Sequence of chain 1.A:
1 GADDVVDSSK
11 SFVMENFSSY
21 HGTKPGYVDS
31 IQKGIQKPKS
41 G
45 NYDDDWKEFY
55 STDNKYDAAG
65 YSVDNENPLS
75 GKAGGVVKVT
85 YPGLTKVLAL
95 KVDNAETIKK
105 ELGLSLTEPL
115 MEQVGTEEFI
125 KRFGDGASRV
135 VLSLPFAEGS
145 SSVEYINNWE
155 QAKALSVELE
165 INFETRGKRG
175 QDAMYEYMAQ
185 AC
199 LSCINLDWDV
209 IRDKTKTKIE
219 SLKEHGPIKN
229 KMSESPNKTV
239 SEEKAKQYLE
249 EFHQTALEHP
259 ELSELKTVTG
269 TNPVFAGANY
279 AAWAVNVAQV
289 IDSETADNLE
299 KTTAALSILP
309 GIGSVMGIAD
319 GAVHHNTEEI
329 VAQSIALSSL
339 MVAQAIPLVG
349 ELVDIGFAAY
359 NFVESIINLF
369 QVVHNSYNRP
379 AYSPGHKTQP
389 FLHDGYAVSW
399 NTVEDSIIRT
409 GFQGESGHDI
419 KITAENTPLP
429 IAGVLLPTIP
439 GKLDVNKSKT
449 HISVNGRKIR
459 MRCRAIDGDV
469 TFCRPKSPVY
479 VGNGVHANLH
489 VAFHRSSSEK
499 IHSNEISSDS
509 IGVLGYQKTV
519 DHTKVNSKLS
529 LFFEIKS

Binding-site contacts:
Ligand atom O contacts residue CYS201 of chain 1.A at 3.6 Å.
Ligand atom CM2 contacts residue CYS201 of chain 1.A at 3.1 Å (hydrophobic).
Ligand atom C contacts residue CYS186 of chain 1.A at 2.8 Å (hydrophobic).
Ligand atom O contacts residue CYS186 of chain 1.A at 2.9 Å.
Ligand atom CM1 contacts residue SER200 of chain 1.A at 4.5 Å.
Ligand atom C contacts residue ASN376 of chain 1.A at 4.3 Å.
Ligand atom CM2 contacts residue ALA185 of chain 1.A at 3.7 Å (hydrophobic).
Ligand atom CM1 contacts residue ASN376 of chain 1.A at 4.0 Å.
Ligand atom CM2 contacts residue ASN376 of chain 1.A at 3.6 Å.
Ligand atom C contacts residue CYS201 of chain 1.A at 2.7 Å (hydrophobic).
Ligand atom CM2 contacts residue CYS186 of chain 1.A at 1.9 Å (hydrophobic).
Ligand atom CM1 contacts residue CYS201 of chain 1.A at 1.8 Å (hydrophobic).
Ligand atom CM1 contacts residue CYS186 of chain 1.A at 4.2 Å (hydrophobic).

A protein and the small-molecule ligand that binds it are described below.
Small molecule (SMILES): CC(=O)CO